Sequence of chain 1.F:
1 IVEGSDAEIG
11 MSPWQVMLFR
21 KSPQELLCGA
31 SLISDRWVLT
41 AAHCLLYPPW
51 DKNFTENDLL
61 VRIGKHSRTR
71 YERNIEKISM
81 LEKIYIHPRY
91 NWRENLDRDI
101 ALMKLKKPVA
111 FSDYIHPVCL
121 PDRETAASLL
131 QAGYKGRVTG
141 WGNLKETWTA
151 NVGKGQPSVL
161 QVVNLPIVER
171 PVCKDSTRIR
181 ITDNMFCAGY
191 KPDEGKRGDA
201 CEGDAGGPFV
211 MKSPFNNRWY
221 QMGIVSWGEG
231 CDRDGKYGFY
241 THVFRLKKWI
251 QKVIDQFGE

Binding-site contacts:
Ligand atom O4 contacts residue ASN53 of chain 1.F at 4.4 Å.
Ligand atom C3 contacts residue ASN53 of chain 1.F at 3.0 Å.
Ligand atom O3 contacts residue ASN53 of chain 1.F at 4.3 Å.
Ligand atom C1 contacts residue ASN53 of chain 1.F at 1.4 Å.
Ligand atom C6 contacts residue ASN53 of chain 1.F at 4.1 Å.
Ligand atom C2 contacts residue ASN53 of chain 1.F at 2.5 Å.
Ligand atom N2 contacts residue ASN53 of chain 1.F at 2.9 Å (h-bond).
Ligand atom O7 contacts residue PRO48 of chain 1.F at 3.4 Å.
Ligand atom N2 contacts residue PRO48 of chain 1.F at 4.3 Å.
Ligand atom C7 contacts residue PRO48 of chain 1.F at 4.0 Å (hydrophobic).
Ligand atom C5 contacts residue ASN53 of chain 1.F at 2.8 Å.
Ligand atom C4 contacts residue ASN53 of chain 1.F at 3.5 Å.
Ligand atom O5 contacts residue ASN53 of chain 1.F at 2.4 Å (h-bond).
Ligand atom C7 contacts residue ASN53 of chain 1.F at 4.0 Å.

A small-molecule ligand and the protein it binds are described below.
Small molecule (SMILES): CC(=O)N[C@@H]1[C@@H](O)[C@H](O)[C@@H](CO)O[C@H]1O